A small-molecule ligand and the protein it binds are described below.
Small molecule (SMILES): CC(=O)N[C@@H]1[C@@H](O)[C@H](O)[C@@H](CO)O[C@H]1O

Binding-site contacts:
Ligand atom C7 contacts residue ASN613 of chain 1.C at 3.1 Å.
Ligand atom C1 contacts residue ASN613 of chain 1.C at 1.4 Å.
Ligand atom O3 contacts residue GLN833 of chain 1.B at 4.0 Å.
Ligand atom C3 contacts residue ASN613 of chain 1.C at 3.8 Å.
Ligand atom O7 contacts residue ILE831 of chain 1.B at 3.9 Å.
Ligand atom C7 contacts residue GLN833 of chain 1.B at 3.4 Å.
Ligand atom C2 contacts residue ASN613 of chain 1.C at 2.5 Å.
Ligand atom O5 contacts residue ASN613 of chain 1.C at 2.4 Å (h-bond).
Ligand atom C4 contacts residue ASN613 of chain 1.C at 4.2 Å.
Ligand atom N2 contacts residue ASN613 of chain 1.C at 2.9 Å (h-bond).
Ligand atom O7 contacts residue ASN613 of chain 1.C at 2.9 Å (h-bond).
Ligand atom C8 contacts residue GLN641 of chain 1.C at 4.0 Å.
Ligand atom C3 contacts residue GLN833 of chain 1.B at 4.3 Å.
Ligand atom C5 contacts residue ASN613 of chain 1.C at 3.7 Å.
Ligand atom C8 contacts residue GLN833 of chain 1.B at 4.5 Å.
Ligand atom N2 contacts residue GLN833 of chain 1.B at 3.7 Å.
Ligand atom C8 contacts residue ILE831 of chain 1.B at 3.7 Å (hydrophobic).
Ligand atom C2 contacts residue GLN833 of chain 1.B at 3.5 Å.
Ligand atom C8 contacts residue ASN613 of chain 1.C at 3.9 Å.
Ligand atom O7 contacts residue GLN833 of chain 1.B at 2.7 Å (h-bond).

Sequence of chain 1.C:
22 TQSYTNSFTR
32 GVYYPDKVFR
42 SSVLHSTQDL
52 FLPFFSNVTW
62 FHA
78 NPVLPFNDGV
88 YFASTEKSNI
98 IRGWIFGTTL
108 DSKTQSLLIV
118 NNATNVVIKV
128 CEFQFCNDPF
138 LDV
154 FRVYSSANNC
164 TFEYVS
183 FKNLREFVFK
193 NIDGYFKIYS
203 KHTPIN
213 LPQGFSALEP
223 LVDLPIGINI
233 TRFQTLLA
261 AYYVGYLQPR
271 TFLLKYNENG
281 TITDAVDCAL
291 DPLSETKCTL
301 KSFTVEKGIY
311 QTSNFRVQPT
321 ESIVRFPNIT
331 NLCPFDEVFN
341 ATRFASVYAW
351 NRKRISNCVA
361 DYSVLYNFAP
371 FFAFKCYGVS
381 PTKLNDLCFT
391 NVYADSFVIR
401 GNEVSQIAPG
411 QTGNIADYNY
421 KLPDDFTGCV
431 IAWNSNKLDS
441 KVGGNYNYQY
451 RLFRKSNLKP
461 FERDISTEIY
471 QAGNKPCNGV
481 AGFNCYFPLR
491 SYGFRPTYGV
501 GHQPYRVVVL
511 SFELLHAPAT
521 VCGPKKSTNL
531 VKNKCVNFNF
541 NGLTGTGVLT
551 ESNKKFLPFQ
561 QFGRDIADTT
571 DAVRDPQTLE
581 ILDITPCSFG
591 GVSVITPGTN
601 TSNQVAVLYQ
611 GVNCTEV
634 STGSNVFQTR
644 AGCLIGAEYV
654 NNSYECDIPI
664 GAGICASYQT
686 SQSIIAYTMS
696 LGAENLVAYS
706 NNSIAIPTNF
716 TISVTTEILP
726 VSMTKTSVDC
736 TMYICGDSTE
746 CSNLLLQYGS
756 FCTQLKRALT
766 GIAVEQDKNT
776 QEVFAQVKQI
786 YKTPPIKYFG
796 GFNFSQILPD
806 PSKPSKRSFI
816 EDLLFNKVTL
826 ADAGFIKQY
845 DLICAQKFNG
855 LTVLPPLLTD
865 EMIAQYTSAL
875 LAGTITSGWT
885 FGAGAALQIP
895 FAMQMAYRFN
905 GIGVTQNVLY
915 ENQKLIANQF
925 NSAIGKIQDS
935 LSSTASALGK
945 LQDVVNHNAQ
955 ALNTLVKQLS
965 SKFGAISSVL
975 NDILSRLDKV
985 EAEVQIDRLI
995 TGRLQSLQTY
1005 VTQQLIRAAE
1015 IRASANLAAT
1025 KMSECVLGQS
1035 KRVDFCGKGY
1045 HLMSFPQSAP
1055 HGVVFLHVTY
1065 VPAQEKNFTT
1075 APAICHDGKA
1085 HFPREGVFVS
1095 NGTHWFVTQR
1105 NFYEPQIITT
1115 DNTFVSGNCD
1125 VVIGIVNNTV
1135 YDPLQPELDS

Sequence of chain 1.B:
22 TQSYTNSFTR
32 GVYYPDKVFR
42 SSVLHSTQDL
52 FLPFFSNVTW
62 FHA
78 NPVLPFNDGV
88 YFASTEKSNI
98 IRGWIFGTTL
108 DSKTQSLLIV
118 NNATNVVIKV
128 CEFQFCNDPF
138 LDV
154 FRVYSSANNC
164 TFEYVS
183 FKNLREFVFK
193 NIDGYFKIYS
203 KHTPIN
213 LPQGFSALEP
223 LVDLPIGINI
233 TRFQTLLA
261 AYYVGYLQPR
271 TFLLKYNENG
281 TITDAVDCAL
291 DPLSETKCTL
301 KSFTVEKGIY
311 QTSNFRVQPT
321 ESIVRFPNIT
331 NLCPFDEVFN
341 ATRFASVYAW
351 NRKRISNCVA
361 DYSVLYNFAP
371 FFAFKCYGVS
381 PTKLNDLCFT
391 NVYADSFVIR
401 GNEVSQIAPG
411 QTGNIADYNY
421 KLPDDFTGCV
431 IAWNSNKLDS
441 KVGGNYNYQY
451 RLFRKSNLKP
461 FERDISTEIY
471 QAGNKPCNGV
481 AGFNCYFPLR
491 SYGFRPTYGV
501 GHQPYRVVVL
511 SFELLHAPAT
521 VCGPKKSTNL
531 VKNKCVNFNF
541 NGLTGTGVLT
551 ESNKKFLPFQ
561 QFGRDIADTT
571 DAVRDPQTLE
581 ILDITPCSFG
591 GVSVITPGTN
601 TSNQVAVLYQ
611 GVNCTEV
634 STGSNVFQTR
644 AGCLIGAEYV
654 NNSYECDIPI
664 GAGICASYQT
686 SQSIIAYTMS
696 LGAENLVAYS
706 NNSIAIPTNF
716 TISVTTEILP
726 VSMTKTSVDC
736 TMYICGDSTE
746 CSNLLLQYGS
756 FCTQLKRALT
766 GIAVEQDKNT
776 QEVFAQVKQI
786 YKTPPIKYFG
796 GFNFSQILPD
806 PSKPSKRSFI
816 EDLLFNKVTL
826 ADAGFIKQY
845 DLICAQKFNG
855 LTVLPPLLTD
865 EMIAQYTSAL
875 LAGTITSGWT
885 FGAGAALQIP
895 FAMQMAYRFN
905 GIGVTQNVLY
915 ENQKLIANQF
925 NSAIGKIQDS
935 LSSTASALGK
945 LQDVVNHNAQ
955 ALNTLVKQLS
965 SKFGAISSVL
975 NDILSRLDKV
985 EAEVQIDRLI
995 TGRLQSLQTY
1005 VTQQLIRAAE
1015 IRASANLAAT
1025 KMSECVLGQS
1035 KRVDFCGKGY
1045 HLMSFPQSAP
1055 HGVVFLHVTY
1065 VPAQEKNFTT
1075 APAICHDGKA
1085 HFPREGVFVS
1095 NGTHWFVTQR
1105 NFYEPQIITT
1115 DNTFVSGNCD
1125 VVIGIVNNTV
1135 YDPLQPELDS